Sequence of chain 2.A:
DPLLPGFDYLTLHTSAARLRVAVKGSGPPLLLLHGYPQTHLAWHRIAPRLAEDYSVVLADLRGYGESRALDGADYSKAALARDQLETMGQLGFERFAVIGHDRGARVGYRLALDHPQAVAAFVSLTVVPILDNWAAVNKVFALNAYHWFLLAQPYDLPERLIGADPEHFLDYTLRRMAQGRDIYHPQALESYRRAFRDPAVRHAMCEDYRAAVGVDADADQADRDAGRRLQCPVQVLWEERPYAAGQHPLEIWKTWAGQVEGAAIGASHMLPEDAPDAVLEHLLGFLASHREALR

A protein and the small-molecule ligand that binds it are described below.
Small molecule (SMILES): O=C(O)CF

Binding-site contacts:
Ligand atom F contacts residue ARG166 of chain 1.A at 3.3 Å.
Ligand atom O contacts residue TYR178 of chain 2.A at 3.9 Å.
Ligand atom OXT contacts residue HIS174 of chain 2.A at 2.9 Å.
Ligand atom OXT contacts residue TYR178 of chain 2.A at 4.1 Å.
Ligand atom O contacts residue FAH1 of chain 2.O at 2.9 Å (h-bond).
Ligand atom CH3 contacts residue LEU163 of chain 1.A at 3.6 Å (hydrophobic).
Ligand atom C contacts residue TYR178 of chain 2.A at 3.6 Å (hydrophobic).
Ligand atom C contacts residue ARG166 of chain 1.A at 4.5 Å.
Ligand atom CH3 contacts residue ASP162 of chain 1.A at 3.2 Å.
Ligand atom O contacts residue TYR161 of chain 1.A at 4.5 Å.
Ligand atom F contacts residue TYR178 of chain 2.A at 3.9 Å.
Ligand atom OXT contacts residue ASP162 of chain 1.A at 3.9 Å.
Ligand atom OXT contacts residue ARG166 of chain 1.A at 4.1 Å.
Ligand atom OXT contacts residue FAH1 of chain 2.O at 3.9 Å.
Ligand atom C contacts residue HIS174 of chain 2.A at 3.9 Å.
Ligand atom CH3 contacts residue HIS174 of chain 2.A at 4.0 Å.
Ligand atom O contacts residue ARG181 of chain 2.A at 4.4 Å.
Ligand atom C contacts residue ARG181 of chain 2.A at 4.2 Å.
Ligand atom F contacts residue LEU163 of chain 1.A at 3.8 Å.
Ligand atom C contacts residue ASP162 of chain 1.A at 3.4 Å.
Ligand atom OXT contacts residue ARG181 of chain 2.A at 3.7 Å.
Ligand atom C contacts residue FAH1 of chain 2.O at 3.6 Å.
Ligand atom CH3 contacts residue TYR178 of chain 2.A at 3.6 Å (hydrophobic).
Ligand atom CH3 contacts residue ARG166 of chain 1.A at 4.2 Å.
Ligand atom F contacts residue ASP162 of chain 1.A at 3.7 Å.
Ligand atom O contacts residue ASP162 of chain 1.A at 3.7 Å.
Ligand atom F contacts residue HIS174 of chain 2.A at 3.0 Å.

Sequence of chain 1.A:
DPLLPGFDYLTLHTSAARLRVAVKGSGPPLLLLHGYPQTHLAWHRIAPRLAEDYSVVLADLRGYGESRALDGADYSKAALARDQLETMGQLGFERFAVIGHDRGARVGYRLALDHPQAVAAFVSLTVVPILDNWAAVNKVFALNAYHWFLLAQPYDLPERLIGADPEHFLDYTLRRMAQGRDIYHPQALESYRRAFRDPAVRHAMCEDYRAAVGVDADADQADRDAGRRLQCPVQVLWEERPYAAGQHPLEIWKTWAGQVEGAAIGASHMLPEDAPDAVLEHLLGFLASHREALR